Binding-site contacts:
Ligand atom SE contacts residue HIS120 of chain 1.B at 3.7 Å.
Ligand atom C5 contacts residue VAL144 of chain 1.B at 4.1 Å (hydrophobic).
Ligand atom SE contacts residue HIS95 of chain 1.B at 3.8 Å.
Ligand atom C contacts residue HIS95 of chain 1.B at 3.4 Å.
Ligand atom C1 contacts residue LEU199 of chain 1.B at 4.1 Å (hydrophobic).
Ligand atom C3 contacts residue PHE92 of chain 1.B at 4.3 Å (hydrophobic).
Ligand atom C4 contacts residue LEU199 of chain 1.B at 3.8 Å (hydrophobic).
Ligand atom SE contacts residue ZN1 of chain 1.E at 2.4 Å.
Ligand atom C4 contacts residue VAL144 of chain 1.B at 3.9 Å (hydrophobic).
Ligand atom C3 contacts residue GLN93 of chain 1.B at 4.0 Å.
Ligand atom SE contacts residue HIS201 of chain 1.B at 4.2 Å.
Ligand atom C2 contacts residue GLN93 of chain 1.B at 3.9 Å.
Ligand atom SE contacts residue LEU199 of chain 1.B at 4.3 Å.
Ligand atom C1 contacts residue HIS95 of chain 1.B at 3.3 Å.
Ligand atom C contacts residue ZN1 of chain 1.E at 3.2 Å.
Ligand atom C2 contacts residue HIS201 of chain 1.B at 4.2 Å.
Ligand atom C4 contacts residue ALA122 of chain 1.B at 3.8 Å (hydrophobic).
Ligand atom SE contacts residue HIS97 of chain 1.B at 3.8 Å.
Ligand atom C5 contacts residue HIS95 of chain 1.B at 3.7 Å.
Ligand atom C5 contacts residue ZN1 of chain 1.E at 3.8 Å.
Ligand atom C2 contacts residue HIS95 of chain 1.B at 3.6 Å.
Ligand atom C contacts residue LEU199 of chain 1.B at 4.0 Å (hydrophobic).
Ligand atom C3 contacts residue ALA122 of chain 1.B at 4.1 Å (hydrophobic).
Ligand atom C3 contacts residue HIS95 of chain 1.B at 3.9 Å.
Ligand atom C5 contacts residue LEU199 of chain 1.B at 3.9 Å (hydrophobic).
Ligand atom SE contacts residue THR200 of chain 1.B at 3.2 Å.
Ligand atom C2 contacts residue LEU199 of chain 1.B at 4.1 Å (hydrophobic).
Ligand atom C3 contacts residue LEU199 of chain 1.B at 4.0 Å (hydrophobic).
Ligand atom C4 contacts residue HIS95 of chain 1.B at 3.9 Å.
Ligand atom C1 contacts residue HIS201 of chain 1.B at 3.5 Å.
Ligand atom C contacts residue HIS120 of chain 1.B at 4.5 Å.
Ligand atom C1 contacts residue ZN1 of chain 1.E at 3.9 Å.
Ligand atom C contacts residue HIS201 of chain 1.B at 4.5 Å.

A protein and the small-molecule ligand that binds it are described below.
Small molecule (SMILES): [SeH]c1ccccc1

Sequence of chain 1.B:
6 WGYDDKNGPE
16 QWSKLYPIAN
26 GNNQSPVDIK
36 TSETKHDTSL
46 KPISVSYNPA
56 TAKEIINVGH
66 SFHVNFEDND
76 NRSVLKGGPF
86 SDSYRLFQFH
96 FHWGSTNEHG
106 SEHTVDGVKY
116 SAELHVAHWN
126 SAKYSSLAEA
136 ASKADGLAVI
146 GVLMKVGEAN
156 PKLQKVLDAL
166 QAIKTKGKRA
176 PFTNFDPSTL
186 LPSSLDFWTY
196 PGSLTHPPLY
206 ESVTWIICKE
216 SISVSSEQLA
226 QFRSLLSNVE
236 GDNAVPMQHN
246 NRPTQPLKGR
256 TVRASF